The small molecule below binds the protein below.
Small molecule (SMILES): C[C@@H]1NC(=O)c2csc(n2)[C@H](CS)NC(=O)c2csc(n2)[C@H](C)NC(=O)c2csc1n2

Binding-site contacts:
Ligand atom N05 contacts residue PHE299 of chain 1.A at 3.7 Å.
Ligand atom C16 contacts residue MET295 of chain 1.A at 3.5 Å (hydrophobic).
Ligand atom S03 contacts residue JJI1 of chain 1.G at 3.8 Å.
Ligand atom C03 contacts residue JJI1 of chain 1.G at 3.7 Å.
Ligand atom C18 contacts residue PHE339 of chain 1.A at 3.9 Å (hydrophobic).
Ligand atom C10 contacts residue GLN721 of chain 1.A at 3.7 Å.
Ligand atom C04 contacts residue JJI1 of chain 1.G at 3.3 Å.
Ligand atom C04 contacts residue PHE339 of chain 1.A at 3.3 Å (hydrophobic).
Ligand atom C12 contacts residue JJI1 of chain 1.G at 3.7 Å.
Ligand atom C08 contacts residue PHE299 of chain 1.A at 3.2 Å (hydrophobic).
Ligand atom C14 contacts residue TYR306 of chain 1.A at 3.3 Å (hydrophobic).
Ligand atom C05 contacts residue JJI1 of chain 1.G at 3.6 Å.
Ligand atom C17 contacts residue TYR303 of chain 1.A at 3.4 Å (hydrophobic).
Ligand atom C09 contacts residue PHE299 of chain 1.A at 3.5 Å (hydrophobic).
Ligand atom S03 contacts residue PHE724 of chain 1.A at 3.4 Å.
Ligand atom O03 contacts residue TYR306 of chain 1.A at 3.4 Å (h-bond).
Ligand atom C15 contacts residue TYR306 of chain 1.A at 3.8 Å (hydrophobic).
Ligand atom O02 contacts residue JJI1 of chain 1.G at 3.8 Å.
Ligand atom C10 contacts residue PHE299 of chain 1.A at 3.7 Å (hydrophobic).
Ligand atom S02 contacts residue PHE299 of chain 1.A at 3.6 Å.
Ligand atom O01 contacts residue GLN343 of chain 1.A at 3.2 Å.
Ligand atom N04 contacts residue PHE299 of chain 1.A at 3.5 Å.
Ligand atom N03 contacts residue ILE302 of chain 1.A at 3.7 Å.
Ligand atom C02 contacts residue PHE339 of chain 1.A at 3.9 Å (hydrophobic).
Ligand atom O02 contacts residue GLN721 of chain 1.A at 3.0 Å (h-bond).
Ligand atom C04 contacts residue SER340 of chain 1.A at 3.8 Å.
Ligand atom S01 contacts residue ILE336 of chain 1.A at 3.6 Å.
Ligand atom S01 contacts residue JJI1 of chain 1.G at 3.8 Å.
Ligand atom S04 contacts residue CYS335 of chain 1.A at 2.0 Å (h-bond).
Ligand atom C02 contacts residue JJI1 of chain 1.G at 3.9 Å.
Ligand atom C03 contacts residue PHE339 of chain 1.A at 3.8 Å (hydrophobic).
Ligand atom C14 contacts residue JJI1 of chain 1.G at 3.5 Å.
Ligand atom C11 contacts residue JJI1 of chain 1.G at 3.8 Å.
Ligand atom C07 contacts residue PHE299 of chain 1.A at 3.9 Å (hydrophobic).
Ligand atom C18 contacts residue CYS335 of chain 1.A at 2.5 Å (hydrophobic).
Ligand atom S01 contacts residue PHE339 of chain 1.A at 3.6 Å.
Ligand atom C16 contacts residue ALA298 of chain 1.A at 3.8 Å (hydrophobic).
Ligand atom C13 contacts residue TYR306 of chain 1.A at 3.9 Å (hydrophobic).
Ligand atom C14 contacts residue PHE724 of chain 1.A at 3.5 Å (hydrophobic).
Ligand atom O01 contacts residue JJI1 of chain 1.G at 3.0 Å.

Sequence of chain 1.A:
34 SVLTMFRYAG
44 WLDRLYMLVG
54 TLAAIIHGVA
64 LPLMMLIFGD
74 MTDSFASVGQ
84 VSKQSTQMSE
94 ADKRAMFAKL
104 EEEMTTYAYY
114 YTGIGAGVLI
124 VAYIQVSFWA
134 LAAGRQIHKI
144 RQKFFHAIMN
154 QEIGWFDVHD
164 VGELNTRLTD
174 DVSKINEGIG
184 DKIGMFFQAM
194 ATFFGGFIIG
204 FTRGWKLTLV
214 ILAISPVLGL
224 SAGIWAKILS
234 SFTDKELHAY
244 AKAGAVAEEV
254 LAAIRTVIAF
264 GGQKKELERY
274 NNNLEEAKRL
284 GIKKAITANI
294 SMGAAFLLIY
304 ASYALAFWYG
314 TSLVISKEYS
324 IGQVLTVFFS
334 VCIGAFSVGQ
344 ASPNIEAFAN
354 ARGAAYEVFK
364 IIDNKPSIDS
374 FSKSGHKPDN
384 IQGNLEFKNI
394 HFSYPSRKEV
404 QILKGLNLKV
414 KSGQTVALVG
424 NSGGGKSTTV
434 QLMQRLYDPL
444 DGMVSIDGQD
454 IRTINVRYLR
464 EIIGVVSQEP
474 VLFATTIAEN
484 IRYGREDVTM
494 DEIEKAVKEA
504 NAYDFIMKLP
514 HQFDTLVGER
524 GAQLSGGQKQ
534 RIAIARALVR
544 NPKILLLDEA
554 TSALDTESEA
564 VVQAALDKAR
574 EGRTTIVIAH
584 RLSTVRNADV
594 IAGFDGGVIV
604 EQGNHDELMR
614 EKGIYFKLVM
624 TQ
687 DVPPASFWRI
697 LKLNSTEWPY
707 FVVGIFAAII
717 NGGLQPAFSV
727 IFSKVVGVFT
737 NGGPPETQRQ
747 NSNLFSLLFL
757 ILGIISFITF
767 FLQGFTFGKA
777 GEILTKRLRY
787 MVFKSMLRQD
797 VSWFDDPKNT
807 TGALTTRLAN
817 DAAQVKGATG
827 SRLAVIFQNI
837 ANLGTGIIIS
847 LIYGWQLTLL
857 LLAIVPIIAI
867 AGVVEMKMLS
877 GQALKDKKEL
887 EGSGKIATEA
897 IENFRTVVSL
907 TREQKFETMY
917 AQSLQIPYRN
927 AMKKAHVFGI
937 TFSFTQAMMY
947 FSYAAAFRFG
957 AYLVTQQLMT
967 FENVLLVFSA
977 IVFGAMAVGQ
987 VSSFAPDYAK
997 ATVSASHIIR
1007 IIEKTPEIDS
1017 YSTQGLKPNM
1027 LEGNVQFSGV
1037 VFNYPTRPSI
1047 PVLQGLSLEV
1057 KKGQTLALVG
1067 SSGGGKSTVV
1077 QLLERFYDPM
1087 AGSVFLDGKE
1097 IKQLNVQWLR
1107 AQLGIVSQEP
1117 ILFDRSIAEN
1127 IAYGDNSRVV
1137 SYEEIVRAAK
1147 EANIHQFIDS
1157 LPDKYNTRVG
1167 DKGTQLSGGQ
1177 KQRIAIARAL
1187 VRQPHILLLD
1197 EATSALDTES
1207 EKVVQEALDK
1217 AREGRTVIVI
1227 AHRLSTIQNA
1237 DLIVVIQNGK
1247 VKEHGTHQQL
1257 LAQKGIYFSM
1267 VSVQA